Binding-site contacts:
Ligand atom C09 contacts residue GLU56 of chain 1.A at 3.2 Å.
Ligand atom C13 contacts residue LEU131 of chain 1.A at 4.0 Å (hydrophobic).
Ligand atom C19 contacts residue HIS227 of chain 1.A at 3.8 Å.
Ligand atom C24 contacts residue LEU228 of chain 1.A at 3.4 Å (hydrophobic).
Ligand atom C13 contacts residue MET91 of chain 1.A at 4.1 Å (hydrophobic).
Ligand atom O01 contacts residue GLU56 of chain 1.A at 2.2 Å (salt-bridge).
Ligand atom C20 contacts residue MET124 of chain 1.A at 4.2 Å (hydrophobic).
Ligand atom C08 contacts residue LEU52 of chain 1.A at 4.2 Å (hydrophobic).
Ligand atom C10 contacts residue LEU94 of chain 1.A at 4.0 Å (hydrophobic).
Ligand atom C22 contacts residue THR50 of chain 1.A at 3.8 Å.
Ligand atom C07 contacts residue LEU49 of chain 1.A at 3.9 Å (hydrophobic).
Ligand atom C12 contacts residue MET91 of chain 1.A at 3.8 Å (hydrophobic).
Ligand atom C09 contacts residue LEU90 of chain 1.A at 3.9 Å (hydrophobic).
Ligand atom N01 contacts residue MET124 of chain 1.A at 4.1 Å.
Ligand atom C16 contacts residue ILE127 of chain 1.A at 4.0 Å (hydrophobic).
Ligand atom C18 contacts residue MET124 of chain 1.A at 3.6 Å (hydrophobic).
Ligand atom C07 contacts residue ALA53 of chain 1.A at 3.7 Å (hydrophobic).
Ligand atom C11 contacts residue PHE107 of chain 1.A at 4.1 Å (hydrophobic).
Ligand atom O01 contacts residue ARG97 of chain 1.A at 3.1 Å (salt-bridge).
Ligand atom C08 contacts residue GLU56 of chain 1.A at 3.6 Å.
Ligand atom C04 contacts residue LEU49 of chain 1.A at 4.0 Å (hydrophobic).
Ligand atom C21 contacts residue MET46 of chain 1.A at 3.8 Å (hydrophobic).
Ligand atom C09 contacts residue ARG97 of chain 1.A at 4.0 Å.
Ligand atom O01 contacts residue LEU90 of chain 1.A at 3.8 Å.
Ligand atom C17 contacts residue MET124 of chain 1.A at 3.6 Å (hydrophobic).
Ligand atom C03 contacts residue LEU49 of chain 1.A at 3.9 Å (hydrophobic).
Ligand atom C23 contacts residue MET231 of chain 1.A at 3.5 Å (hydrophobic).
Ligand atom C21 contacts residue THR50 of chain 1.A at 3.7 Å.
Ligand atom C24 contacts residue MET231 of chain 1.A at 3.9 Å (hydrophobic).
Ligand atom C08 contacts residue ALA53 of chain 1.A at 4.0 Å (hydrophobic).
Ligand atom C04 contacts residue ALA53 of chain 1.A at 4.0 Å (hydrophobic).
Ligand atom N01 contacts residue HIS227 of chain 1.A at 3.5 Å (h-bond).
Ligand atom C10 contacts residue LEU90 of chain 1.A at 3.2 Å (hydrophobic).
Ligand atom C19 contacts residue LEU228 of chain 1.A at 4.1 Å (hydrophobic).
Ligand atom C06 contacts residue PHE107 of chain 1.A at 4.1 Å (hydrophobic).
Ligand atom C24 contacts residue HIS227 of chain 1.A at 3.7 Å.
Ligand atom C13 contacts residue PHE107 of chain 1.A at 4.2 Å (hydrophobic).
Ligand atom C12 contacts residue LEU94 of chain 1.A at 3.7 Å (hydrophobic).
Ligand atom C23 contacts residue LEU228 of chain 1.A at 3.8 Å (hydrophobic).
Ligand atom C22 contacts residue MET46 of chain 1.A at 3.5 Å (hydrophobic).

Sequence of chain 1.A:
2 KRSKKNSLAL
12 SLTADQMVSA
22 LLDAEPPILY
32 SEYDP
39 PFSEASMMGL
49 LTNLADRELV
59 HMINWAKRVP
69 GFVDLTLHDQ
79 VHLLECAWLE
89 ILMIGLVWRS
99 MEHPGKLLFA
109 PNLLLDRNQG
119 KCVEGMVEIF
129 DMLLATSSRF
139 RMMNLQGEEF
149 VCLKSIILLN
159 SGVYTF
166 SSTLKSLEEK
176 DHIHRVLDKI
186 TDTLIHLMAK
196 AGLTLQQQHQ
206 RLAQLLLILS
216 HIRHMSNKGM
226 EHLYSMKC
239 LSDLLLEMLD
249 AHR

This protein binds this small molecule.
Small molecule (SMILES): C[C@]12CC[C@@H]3c4ccc(O)cc4CC[C@H]3[C@@H]1CC[C@@H]2Nc1ccccc1